Binding-site contacts:
Ligand atom C23 contacts residue LEU143 of chain 1.A at 3.6 Å (hydrophobic).
Ligand atom C14 contacts residue VAL23 of chain 1.A at 4.1 Å (hydrophobic).
Ligand atom C10 contacts residue ALA40 of chain 1.A at 3.6 Å (hydrophobic).
Ligand atom C21 contacts residue ASP154 of chain 1.A at 3.9 Å.
Ligand atom N7 contacts residue GLY95 of chain 1.A at 3.9 Å.
Ligand atom C6 contacts residue LEU92 of chain 1.A at 3.5 Å (hydrophobic).
Ligand atom C8 contacts residue LEU15 of chain 1.A at 3.8 Å (hydrophobic).
Ligand atom C17 contacts residue LEU143 of chain 1.A at 3.8 Å (hydrophobic).
Ligand atom C8 contacts residue GLY95 of chain 1.A at 3.8 Å.
Ligand atom C22 contacts residue ASN141 of chain 1.A at 3.4 Å.
Ligand atom N7 contacts residue TYR91 of chain 1.A at 3.3 Å.
Ligand atom C21 contacts residue ASN141 of chain 1.A at 4.1 Å.
Ligand atom C8 contacts residue TYR91 of chain 1.A at 4.0 Å (hydrophobic).
Ligand atom C10 contacts residue LEU143 of chain 1.A at 4.0 Å (hydrophobic).
Ligand atom C6 contacts residue TYR91 of chain 1.A at 3.6 Å (hydrophobic).
Ligand atom N12 contacts residue GLU90 of chain 1.A at 3.4 Å (salt-bridge).
Ligand atom C3 contacts residue ALA40 of chain 1.A at 3.8 Å (hydrophobic).
Ligand atom C2 contacts residue LEU143 of chain 1.A at 3.6 Å (hydrophobic).
Ligand atom C20 contacts residue ARG140 of chain 1.A at 4.1 Å.
Ligand atom C15 contacts residue GLY16 of chain 1.A at 4.0 Å.
Ligand atom C2 contacts residue ALA40 of chain 1.A at 3.7 Å (hydrophobic).
Ligand atom C3 contacts residue GLU90 of chain 1.A at 3.7 Å.
Ligand atom N12 contacts residue VAL71 of chain 1.A at 3.8 Å.
Ligand atom C9 contacts residue LEU15 of chain 1.A at 3.8 Å (hydrophobic).
Ligand atom C3 contacts residue LEU92 of chain 1.A at 3.9 Å (hydrophobic).
Ligand atom C5 contacts residue LEU15 of chain 1.A at 4.1 Å (hydrophobic).
Ligand atom N4 contacts residue LEU92 of chain 1.A at 3.4 Å (h-bond).
Ligand atom N7 contacts residue LEU92 of chain 1.A at 3.1 Å (h-bond).
Ligand atom C22 contacts residue ARG140 of chain 1.A at 3.7 Å.
Ligand atom C1 contacts residue LEU143 of chain 1.A at 4.1 Å (hydrophobic).
Ligand atom O24 contacts residue ARG140 of chain 1.A at 4.0 Å.
Ligand atom C22 contacts residue ASP154 of chain 1.A at 4.0 Å.
Ligand atom O11 contacts residue MET89 of chain 1.A at 4.0 Å.
Ligand atom N4 contacts residue LEU143 of chain 1.A at 3.9 Å.
Ligand atom C3 contacts residue TYR91 of chain 1.A at 4.1 Å (hydrophobic).
Ligand atom N4 contacts residue TYR91 of chain 1.A at 3.4 Å.
Ligand atom C16 contacts residue ARG140 of chain 1.A at 3.9 Å.
Ligand atom N12 contacts residue ALA40 of chain 1.A at 3.3 Å.
Ligand atom N12 contacts residue MET89 of chain 1.A at 3.5 Å.
Ligand atom C3 contacts residue LEU143 of chain 1.A at 3.5 Å (hydrophobic).

The protein below binds the small molecule below.
Small molecule (SMILES): NC(=O)c1cnc2[nH]ccc2c1NC1[C@@H]2CC3C[C@H]1CC(O)(C3)C2

Sequence of chain 1.A:
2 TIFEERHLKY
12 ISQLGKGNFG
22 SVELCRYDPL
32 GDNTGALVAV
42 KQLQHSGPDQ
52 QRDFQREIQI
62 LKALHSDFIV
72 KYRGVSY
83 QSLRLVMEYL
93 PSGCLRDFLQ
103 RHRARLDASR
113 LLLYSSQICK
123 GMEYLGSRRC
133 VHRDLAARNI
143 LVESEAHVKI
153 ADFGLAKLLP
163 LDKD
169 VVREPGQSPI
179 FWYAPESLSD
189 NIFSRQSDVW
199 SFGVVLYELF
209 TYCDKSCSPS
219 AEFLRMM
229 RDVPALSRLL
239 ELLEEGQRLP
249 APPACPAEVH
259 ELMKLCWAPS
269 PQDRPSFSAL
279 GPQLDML